Binding-site contacts:
Ligand atom OE2 contacts residue ALA176 of chain 1.C at 3.6 Å.
Ligand atom CAI contacts residue VAL172 of chain 1.C at 3.9 Å (hydrophobic).
Ligand atom OAG contacts residue TYR70 of chain 1.C at 2.5 Å (h-bond).
Ligand atom CAQ contacts residue TYR70 of chain 1.C at 3.3 Å (hydrophobic).
Ligand atom OXT contacts residue PRO98 of chain 1.C at 3.6 Å.
Ligand atom CD contacts residue GLU225 of chain 1.C at 3.9 Å.
Ligand atom CAQ contacts residue GLY71 of chain 1.C at 3.7 Å.
Ligand atom OAD contacts residue GLY71 of chain 1.C at 2.7 Å (h-bond).
Ligand atom CAJ contacts residue VAL172 of chain 1.C at 3.6 Å (hydrophobic).
Ligand atom OE2 contacts residue VAL172 of chain 1.C at 3.8 Å.
Ligand atom CA contacts residue GLU225 of chain 1.C at 3.4 Å.
Ligand atom OE1 contacts residue THR177 of chain 1.C at 2.6 Å (h-bond).
Ligand atom CG contacts residue GLU225 of chain 1.C at 3.6 Å.
Ligand atom N contacts residue PRO98 of chain 1.C at 3.1 Å (h-bond).
Ligand atom CD contacts residue THR177 of chain 1.C at 3.3 Å.
Ligand atom CAA contacts residue TYR70 of chain 1.C at 3.9 Å (hydrophobic).
Ligand atom CAL contacts residue PRO98 of chain 1.C at 3.4 Å (hydrophobic).
Ligand atom OAG contacts residue LYS69 of chain 1.C at 3.4 Å.
Ligand atom OE1 contacts residue GLU225 of chain 1.C at 3.2 Å.
Ligand atom OAD contacts residue ALA72 of chain 1.C at 3.6 Å.
Ligand atom OXT contacts residue ALA100 of chain 1.C at 3.0 Å (h-bond).
Ligand atom N contacts residue GLU225 of chain 1.C at 2.8 Å (salt-bridge).
Ligand atom CAK contacts residue TYR70 of chain 1.C at 3.9 Å (hydrophobic).
Ligand atom O contacts residue ALA176 of chain 1.C at 3.0 Å (h-bond).
Ligand atom CAP contacts residue TYR70 of chain 1.C at 3.4 Å (hydrophobic).
Ligand atom CAL contacts residue TYR70 of chain 1.C at 3.5 Å (hydrophobic).
Ligand atom CAB contacts residue GLU173 of chain 1.C at 3.5 Å.
Ligand atom CAS contacts residue ASP174 of chain 1.C at 3.9 Å.
Ligand atom CAI contacts residue TYR70 of chain 1.C at 3.4 Å (hydrophobic).
Ligand atom O contacts residue GLY175 of chain 1.C at 3.8 Å.
Ligand atom C contacts residue ARG105 of chain 1.C at 3.7 Å.
Ligand atom O contacts residue ARG105 of chain 1.C at 3.0 Å (salt-bridge).
Ligand atom CAJ contacts residue TYR70 of chain 1.C at 3.4 Å (hydrophobic).
Ligand atom C contacts residue ALA176 of chain 1.C at 3.6 Å (hydrophobic).
Ligand atom OXT contacts residue ARG105 of chain 1.C at 2.9 Å (salt-bridge).
Ligand atom OAD contacts residue TYR70 of chain 1.C at 3.2 Å.
Ligand atom OE2 contacts residue THR177 of chain 1.C at 3.2 Å (h-bond).
Ligand atom OE2 contacts residue GLY175 of chain 1.C at 3.8 Å.
Ligand atom OAG contacts residue GLY71 of chain 1.C at 3.8 Å.
Ligand atom CAT contacts residue TYR70 of chain 1.C at 3.8 Å (hydrophobic).

The protein below binds the small molecule below.
Small molecule (SMILES): C/C(=C/C=C/[C@@H](C)C(=O)O)[C@H]1CN[C@H](C(=O)O)[C@H]1CC(=O)O

Sequence of chain 1.C:
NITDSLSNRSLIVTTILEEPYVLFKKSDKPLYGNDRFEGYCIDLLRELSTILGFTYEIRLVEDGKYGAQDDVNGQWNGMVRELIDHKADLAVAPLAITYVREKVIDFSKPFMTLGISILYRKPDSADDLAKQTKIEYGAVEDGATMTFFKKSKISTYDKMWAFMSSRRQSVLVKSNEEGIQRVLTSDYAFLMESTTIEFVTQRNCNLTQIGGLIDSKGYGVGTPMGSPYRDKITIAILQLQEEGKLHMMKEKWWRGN